Binding-site contacts:
Ligand atom N2 contacts residue ASN25 of chain 1.E at 3.0 Å (h-bond).
Ligand atom C8 contacts residue PHE24 of chain 1.E at 3.9 Å (hydrophobic).
Ligand atom O3 contacts residue VAL49 of chain 1.E at 3.5 Å.
Ligand atom C4 contacts residue ASN25 of chain 1.E at 4.2 Å.
Ligand atom O7 contacts residue ASN25 of chain 1.E at 3.7 Å.
Ligand atom O7 contacts residue GLY21 of chain 1.E at 3.1 Å.
Ligand atom C8 contacts residue GLY21 of chain 1.E at 3.8 Å.
Ligand atom O7 contacts residue PHE20 of chain 1.E at 4.3 Å.
Ligand atom C8 contacts residue LEU50 of chain 1.E at 4.0 Å (hydrophobic).
Ligand atom C8 contacts residue PHE20 of chain 1.E at 3.6 Å (hydrophobic).
Ligand atom C7 contacts residue PHE20 of chain 1.E at 4.4 Å (hydrophobic).
Ligand atom O5 contacts residue ASN25 of chain 1.E at 2.3 Å (h-bond).
Ligand atom N2 contacts residue VAL49 of chain 1.E at 4.5 Å.
Ligand atom C5 contacts residue ASN25 of chain 1.E at 3.7 Å.
Ligand atom C3 contacts residue ASN25 of chain 1.E at 3.9 Å.
Ligand atom C2 contacts residue ASN25 of chain 1.E at 2.5 Å.
Ligand atom C7 contacts residue GLY21 of chain 1.E at 3.7 Å.
Ligand atom C1 contacts residue ASN25 of chain 1.E at 1.5 Å.
Ligand atom C7 contacts residue ASN25 of chain 1.E at 3.6 Å.

The small molecule below binds the protein below.
Small molecule (SMILES): CC(=O)N[C@@H]1[C@@H](O)[C@H](O)[C@@H](CO)O[C@H]1O

Sequence of chain 1.E:
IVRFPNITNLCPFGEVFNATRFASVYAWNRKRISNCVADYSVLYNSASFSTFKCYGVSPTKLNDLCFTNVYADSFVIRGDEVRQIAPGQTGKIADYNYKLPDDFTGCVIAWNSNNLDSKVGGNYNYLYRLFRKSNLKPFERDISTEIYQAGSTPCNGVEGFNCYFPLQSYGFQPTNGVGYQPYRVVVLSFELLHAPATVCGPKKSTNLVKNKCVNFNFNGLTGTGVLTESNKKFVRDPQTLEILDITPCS